A protein and the small-molecule ligand that binds it are described below.
Small molecule (SMILES): N#Cc1cc(Cl)cc(Oc2ccc(OS(=O)(=O)F)cc2OCCn2ccc(=O)[nH]c2=O)c1

Sequence of chain 1.A:
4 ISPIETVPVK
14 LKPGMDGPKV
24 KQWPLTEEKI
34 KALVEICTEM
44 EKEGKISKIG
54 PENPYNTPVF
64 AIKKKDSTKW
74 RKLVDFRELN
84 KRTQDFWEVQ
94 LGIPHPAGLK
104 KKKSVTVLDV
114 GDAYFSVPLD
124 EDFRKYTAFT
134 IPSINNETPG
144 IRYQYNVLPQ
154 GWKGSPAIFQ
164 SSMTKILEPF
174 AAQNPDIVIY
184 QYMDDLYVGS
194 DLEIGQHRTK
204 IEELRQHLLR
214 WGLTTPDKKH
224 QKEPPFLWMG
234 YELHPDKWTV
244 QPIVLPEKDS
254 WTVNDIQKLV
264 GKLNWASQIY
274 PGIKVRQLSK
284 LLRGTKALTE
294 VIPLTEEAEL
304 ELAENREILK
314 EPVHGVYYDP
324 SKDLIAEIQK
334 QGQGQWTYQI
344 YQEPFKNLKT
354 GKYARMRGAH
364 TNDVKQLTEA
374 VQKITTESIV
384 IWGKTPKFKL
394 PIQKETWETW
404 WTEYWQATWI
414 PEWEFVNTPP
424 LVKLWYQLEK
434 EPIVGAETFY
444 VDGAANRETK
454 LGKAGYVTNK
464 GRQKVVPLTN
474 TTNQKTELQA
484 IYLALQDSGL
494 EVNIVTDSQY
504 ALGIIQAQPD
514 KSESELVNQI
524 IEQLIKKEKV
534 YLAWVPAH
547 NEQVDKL

Sequence of chain 1.B:
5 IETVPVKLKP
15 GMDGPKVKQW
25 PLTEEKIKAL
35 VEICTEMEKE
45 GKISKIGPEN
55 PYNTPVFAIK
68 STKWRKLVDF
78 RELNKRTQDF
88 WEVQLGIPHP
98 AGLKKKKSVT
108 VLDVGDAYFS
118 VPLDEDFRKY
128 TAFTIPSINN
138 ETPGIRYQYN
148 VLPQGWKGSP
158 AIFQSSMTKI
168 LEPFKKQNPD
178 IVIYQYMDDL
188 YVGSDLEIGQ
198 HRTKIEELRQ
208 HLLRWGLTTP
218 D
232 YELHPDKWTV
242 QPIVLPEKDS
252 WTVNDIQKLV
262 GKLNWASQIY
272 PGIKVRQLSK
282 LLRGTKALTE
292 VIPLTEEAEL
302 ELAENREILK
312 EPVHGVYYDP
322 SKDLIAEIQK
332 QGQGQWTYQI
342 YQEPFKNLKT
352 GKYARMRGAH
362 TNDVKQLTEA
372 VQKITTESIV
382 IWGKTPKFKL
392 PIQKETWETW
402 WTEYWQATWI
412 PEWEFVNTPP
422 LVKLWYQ

Binding-site contacts:
Ligand atom O4 contacts residue VAL108 of chain 1.A at 3.2 Å.
Ligand atom N contacts residue TRP231 of chain 1.A at 3.6 Å.
Ligand atom CL contacts residue PRO97 of chain 1.A at 3.6 Å.
Ligand atom C14 contacts residue TYR320 of chain 1.A at 3.6 Å (hydrophobic).
Ligand atom S contacts residue TYR183 of chain 1.A at 1.5 Å (h-bond).
Ligand atom C contacts residue TYR190 of chain 1.A at 3.5 Å (hydrophobic).
Ligand atom N contacts residue VAL110 of chain 1.A at 3.4 Å.
Ligand atom O2 contacts residue GLU138 of chain 1.B at 3.7 Å.
Ligand atom O1 contacts residue TYR183 of chain 1.A at 2.5 Å (h-bond).
Ligand atom C8 contacts residue TYR183 of chain 1.A at 3.1 Å (hydrophobic).
Ligand atom O contacts residue VAL108 of chain 1.A at 3.3 Å.
Ligand atom O6 contacts residue PRO238 of chain 1.A at 3.5 Å (h-bond).
Ligand atom C9 contacts residue TYR183 of chain 1.A at 3.2 Å (hydrophobic).
Ligand atom C contacts residue VAL110 of chain 1.A at 3.6 Å (hydrophobic).
Ligand atom C11 contacts residue VAL108 of chain 1.A at 3.7 Å (hydrophobic).
Ligand atom O2 contacts residue LYS103 of chain 1.A at 3.4 Å (salt-bridge).
Ligand atom C1 contacts residue TYR190 of chain 1.A at 3.4 Å (hydrophobic).
Ligand atom C7 contacts residue TYR183 of chain 1.A at 3.7 Å (hydrophobic).
Ligand atom C13 contacts residue TYR320 of chain 1.A at 3.5 Å (hydrophobic).
Ligand atom C1 contacts residue LEU236 of chain 1.A at 3.7 Å (hydrophobic).
Ligand atom O2 contacts residue LEU102 of chain 1.A at 3.7 Å.
Ligand atom O6 contacts residue LYS104 of chain 1.A at 3.3 Å.
Ligand atom O6 contacts residue LYS105 of chain 1.A at 3.1 Å (salt-bridge).
Ligand atom N2 contacts residue PRO238 of chain 1.A at 3.4 Å (h-bond).
Ligand atom C6 contacts residue VAL108 of chain 1.A at 3.7 Å (hydrophobic).
Ligand atom O3 contacts residue LYS103 of chain 1.A at 3.5 Å.
Ligand atom C12 contacts residue LEU102 of chain 1.A at 3.5 Å (hydrophobic).
Ligand atom C10 contacts residue LYS103 of chain 1.A at 3.6 Å.
Ligand atom C5 contacts residue TYR190 of chain 1.A at 3.6 Å (hydrophobic).
Ligand atom O3 contacts residue TYR183 of chain 1.A at 2.5 Å (h-bond).
Ligand atom C2 contacts residue TYR190 of chain 1.A at 3.3 Å (hydrophobic).
Ligand atom O2 contacts residue TYR183 of chain 1.A at 2.0 Å (h-bond).
Ligand atom N contacts residue TYR190 of chain 1.A at 3.7 Å.
Ligand atom C4 contacts residue LEU102 of chain 1.A at 3.7 Å (hydrophobic).
Ligand atom C3 contacts residue TYR190 of chain 1.A at 3.6 Å (hydrophobic).
Ligand atom C17 contacts residue PRO238 of chain 1.A at 3.6 Å (hydrophobic).
Ligand atom N contacts residue PHE229 of chain 1.A at 3.8 Å.
Ligand atom C18 contacts residue TYR190 of chain 1.A at 3.6 Å (hydrophobic).
Ligand atom C16 contacts residue PRO238 of chain 1.A at 3.5 Å (hydrophobic).
Ligand atom O5 contacts residue PRO238 of chain 1.A at 3.3 Å.